Sequence of chain 1.E:
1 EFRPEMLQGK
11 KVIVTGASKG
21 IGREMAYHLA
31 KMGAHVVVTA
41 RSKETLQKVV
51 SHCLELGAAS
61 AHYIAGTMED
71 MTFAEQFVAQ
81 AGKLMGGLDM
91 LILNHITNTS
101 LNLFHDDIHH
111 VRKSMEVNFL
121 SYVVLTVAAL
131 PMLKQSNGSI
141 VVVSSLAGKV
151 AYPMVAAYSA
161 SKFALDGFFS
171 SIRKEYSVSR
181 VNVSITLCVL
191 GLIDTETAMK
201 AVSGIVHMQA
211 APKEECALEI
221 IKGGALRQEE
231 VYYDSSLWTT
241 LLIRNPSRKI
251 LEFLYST

Binding-site contacts:
Ligand atom C19 contacts residue SER145 of chain 1.E at 3.7 Å.
Ligand atom C7 contacts residue ALA198 of chain 1.E at 3.6 Å (hydrophobic).
Ligand atom C3 contacts residue ALA201 of chain 1.E at 3.9 Å (hydrophobic).
Ligand atom C2 contacts residue ALA201 of chain 1.E at 3.9 Å (hydrophobic).
Ligand atom C25 contacts residue VAL206 of chain 1.E at 3.8 Å (hydrophobic).
Ligand atom O27 contacts residue TYR152 of chain 1.E at 3.7 Å.
Ligand atom C10 contacts residue ALA198 of chain 1.E at 3.7 Å (hydrophobic).
Ligand atom C16 contacts residue SER145 of chain 1.E at 4.0 Å.
Ligand atom C24 contacts residue VAL206 of chain 1.E at 3.8 Å (hydrophobic).
Ligand atom N13 contacts residue ILE96 of chain 1.E at 3.6 Å.
Ligand atom O14 contacts residue THR99 of chain 1.E at 3.4 Å.
Ligand atom O27 contacts residue TYR259 of chain 1.F at 3.4 Å.
Ligand atom N13 contacts residue NAP1 of chain 1.Q at 3.4 Å (h-bond).
Ligand atom C28 contacts residue VAL206 of chain 1.E at 4.0 Å (hydrophobic).
Ligand atom C15 contacts residue SER145 of chain 1.E at 3.7 Å.
Ligand atom C8 contacts residue ALA198 of chain 1.E at 3.9 Å (hydrophobic).
Ligand atom C6 contacts residue TYR158 of chain 1.E at 3.7 Å (hydrophobic).
Ligand atom C7 contacts residue NAP1 of chain 1.Q at 3.8 Å.
Ligand atom C9 contacts residue TYR158 of chain 1.E at 4.0 Å (hydrophobic).
Ligand atom C10 contacts residue NAP1 of chain 1.Q at 3.4 Å.
Ligand atom C28 contacts residue PRO153 of chain 1.E at 3.4 Å (hydrophobic).
Ligand atom C4 contacts residue LEU101 of chain 1.E at 3.9 Å (hydrophobic).
Ligand atom C24 contacts residue TYR152 of chain 1.E at 3.6 Å (hydrophobic).
Ligand atom C20 contacts residue LEU192 of chain 1.E at 3.9 Å (hydrophobic).
Ligand atom C25 contacts residue TYR152 of chain 1.E at 3.7 Å (hydrophobic).
Ligand atom C3 contacts residue LEU101 of chain 1.E at 3.9 Å (hydrophobic).
Ligand atom O17 contacts residue NAP1 of chain 1.Q at 3.0 Å.
Ligand atom C15 contacts residue NAP1 of chain 1.Q at 3.7 Å.
Ligand atom C20 contacts residue SER145 of chain 1.E at 3.9 Å.
Ligand atom C19 contacts residue ALA147 of chain 1.E at 3.8 Å (hydrophobic).
Ligand atom C5 contacts residue TYR158 of chain 1.E at 3.6 Å (hydrophobic).
Ligand atom O27 contacts residue VAL206 of chain 1.E at 3.9 Å.
Ligand atom O17 contacts residue TYR158 of chain 1.E at 3.0 Å (h-bond).
Ligand atom C12 contacts residue ILE96 of chain 1.E at 3.6 Å (hydrophobic).
Ligand atom C20 contacts residue GLY191 of chain 1.E at 4.0 Å.
Ligand atom C9 contacts residue NAP1 of chain 1.Q at 3.9 Å.
Ligand atom C8 contacts residue VAL202 of chain 1.E at 3.8 Å (hydrophobic).
Ligand atom O14 contacts residue ILE96 of chain 1.E at 3.4 Å.
Ligand atom C15 contacts residue TYR158 of chain 1.E at 3.9 Å (hydrophobic).
Ligand atom O17 contacts residue SER145 of chain 1.E at 2.8 Å (h-bond).

Sequence of chain 1.F:
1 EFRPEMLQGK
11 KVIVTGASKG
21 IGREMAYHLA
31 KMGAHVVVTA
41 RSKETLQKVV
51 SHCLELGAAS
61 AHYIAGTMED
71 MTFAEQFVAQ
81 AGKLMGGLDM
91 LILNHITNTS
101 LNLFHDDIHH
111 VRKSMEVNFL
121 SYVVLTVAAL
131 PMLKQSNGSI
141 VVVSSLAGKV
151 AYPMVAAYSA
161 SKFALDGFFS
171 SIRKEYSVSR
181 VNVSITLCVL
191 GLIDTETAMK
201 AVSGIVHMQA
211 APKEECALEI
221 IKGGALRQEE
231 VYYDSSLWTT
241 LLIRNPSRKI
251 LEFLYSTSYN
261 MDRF

A protein and the small-molecule ligand that binds it are described below.
Small molecule (SMILES): COc1ccc(OC(C)(C)C(=O)NC2[C@@H]3CC4C[C@H]2CC(C(N)=O)(C4)C3)cc1